Sequence of chain 5.A:
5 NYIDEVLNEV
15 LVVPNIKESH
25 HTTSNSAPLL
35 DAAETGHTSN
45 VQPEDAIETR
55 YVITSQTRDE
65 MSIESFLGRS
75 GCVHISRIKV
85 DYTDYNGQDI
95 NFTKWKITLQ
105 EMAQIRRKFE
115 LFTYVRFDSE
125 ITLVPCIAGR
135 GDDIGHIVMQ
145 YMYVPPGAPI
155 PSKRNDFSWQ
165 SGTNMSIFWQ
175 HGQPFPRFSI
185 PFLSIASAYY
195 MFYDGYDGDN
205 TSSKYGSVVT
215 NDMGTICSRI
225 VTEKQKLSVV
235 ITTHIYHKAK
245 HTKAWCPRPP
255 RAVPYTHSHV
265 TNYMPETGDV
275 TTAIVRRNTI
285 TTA

A protein and the small-molecule ligand that binds it are described below.
Small molecule (SMILES): OC[C@H]1O[C@@](CO)(O[C@H]2O[C@H](CO)[C@@H](O)[C@H](O)[C@H]2O)[C@@H](O)[C@@H]1O

Binding-site contacts:
Ligand atom O6 contacts residue LEU103 of chain 5.A at 4.0 Å.
Ligand atom O2 contacts residue MET217 of chain 5.A at 3.3 Å (h-bond).
Ligand atom O4 contacts residue ASN215 of chain 5.A at 3.4 Å (h-bond).
Ligand atom O5 contacts residue LEU103 of chain 5.A at 3.0 Å (h-bond).
Ligand atom C5 contacts residue THR102 of chain 5.A at 2.8 Å.
Ligand atom O1 contacts residue TYR194 of chain 5.A at 3.8 Å.
Ligand atom O6 contacts residue THR102 of chain 5.A at 2.4 Å.
Ligand atom C5 contacts residue HIS263 of chain 5.A at 3.9 Å.
Ligand atom O1 contacts residue GLN104 of chain 5.A at 3.9 Å.
Ligand atom C2 contacts residue MET217 of chain 5.A at 3.5 Å (hydrophobic).
Ligand atom C1 contacts residue MET195 of chain 5.A at 3.2 Å (hydrophobic).
Ligand atom O2 contacts residue ASN215 of chain 5.A at 3.5 Å.
Ligand atom C4 contacts residue HIS263 of chain 5.A at 3.7 Å.
Ligand atom C3 contacts residue ASN215 of chain 5.A at 3.5 Å.
Ligand atom C6 contacts residue LEU103 of chain 5.A at 2.7 Å (hydrophobic).
Ligand atom O3 contacts residue ASN215 of chain 5.A at 2.1 Å.
Ligand atom C3 contacts residue MET217 of chain 5.A at 3.2 Å (hydrophobic).
Ligand atom O4 contacts residue HIS263 of chain 5.A at 2.6 Å.
Ligand atom C6 contacts residue ILE101 of chain 5.A at 3.2 Å (hydrophobic).
Ligand atom O3 contacts residue ILE101 of chain 5.A at 3.5 Å.
Ligand atom C6 contacts residue LEU103 of chain 5.A at 3.2 Å (hydrophobic).
Ligand atom O6 contacts residue HIS241 of chain 5.A at 4.0 Å.
Ligand atom O6 contacts residue ILE101 of chain 5.A at 2.1 Å (h-bond).
Ligand atom O5 contacts residue LEU103 of chain 5.A at 3.3 Å.
Ligand atom C5 contacts residue LEU103 of chain 5.A at 3.5 Å (hydrophobic).
Ligand atom O2 contacts residue TYR193 of chain 5.A at 3.9 Å.
Ligand atom O5 contacts residue THR102 of chain 5.A at 3.6 Å.
Ligand atom O3 contacts residue MET217 of chain 5.A at 2.5 Å (h-bond).
Ligand atom O4 contacts residue ILE101 of chain 5.A at 4.0 Å.
Ligand atom C6 contacts residue THR102 of chain 5.A at 1.9 Å.
Ligand atom O4 contacts residue THR102 of chain 5.A at 3.8 Å.
Ligand atom O2 contacts residue MET195 of chain 5.A at 3.6 Å.
Ligand atom C2 contacts residue TYR193 of chain 5.A at 3.8 Å (hydrophobic).
Ligand atom O3 contacts residue TYR194 of chain 5.A at 3.9 Å.
Ligand atom C4 contacts residue ASN215 of chain 5.A at 4.0 Å.
Ligand atom O1 contacts residue MET195 of chain 5.A at 3.8 Å.
Ligand atom C5 contacts residue LEU103 of chain 5.A at 3.0 Å (hydrophobic).
Ligand atom O6 contacts residue LEU103 of chain 5.A at 3.3 Å.
Ligand atom C6 contacts residue HIS241 of chain 5.A at 3.7 Å.
Ligand atom C4 contacts residue THR102 of chain 5.A at 3.9 Å.